Sequence of chain 1.C:
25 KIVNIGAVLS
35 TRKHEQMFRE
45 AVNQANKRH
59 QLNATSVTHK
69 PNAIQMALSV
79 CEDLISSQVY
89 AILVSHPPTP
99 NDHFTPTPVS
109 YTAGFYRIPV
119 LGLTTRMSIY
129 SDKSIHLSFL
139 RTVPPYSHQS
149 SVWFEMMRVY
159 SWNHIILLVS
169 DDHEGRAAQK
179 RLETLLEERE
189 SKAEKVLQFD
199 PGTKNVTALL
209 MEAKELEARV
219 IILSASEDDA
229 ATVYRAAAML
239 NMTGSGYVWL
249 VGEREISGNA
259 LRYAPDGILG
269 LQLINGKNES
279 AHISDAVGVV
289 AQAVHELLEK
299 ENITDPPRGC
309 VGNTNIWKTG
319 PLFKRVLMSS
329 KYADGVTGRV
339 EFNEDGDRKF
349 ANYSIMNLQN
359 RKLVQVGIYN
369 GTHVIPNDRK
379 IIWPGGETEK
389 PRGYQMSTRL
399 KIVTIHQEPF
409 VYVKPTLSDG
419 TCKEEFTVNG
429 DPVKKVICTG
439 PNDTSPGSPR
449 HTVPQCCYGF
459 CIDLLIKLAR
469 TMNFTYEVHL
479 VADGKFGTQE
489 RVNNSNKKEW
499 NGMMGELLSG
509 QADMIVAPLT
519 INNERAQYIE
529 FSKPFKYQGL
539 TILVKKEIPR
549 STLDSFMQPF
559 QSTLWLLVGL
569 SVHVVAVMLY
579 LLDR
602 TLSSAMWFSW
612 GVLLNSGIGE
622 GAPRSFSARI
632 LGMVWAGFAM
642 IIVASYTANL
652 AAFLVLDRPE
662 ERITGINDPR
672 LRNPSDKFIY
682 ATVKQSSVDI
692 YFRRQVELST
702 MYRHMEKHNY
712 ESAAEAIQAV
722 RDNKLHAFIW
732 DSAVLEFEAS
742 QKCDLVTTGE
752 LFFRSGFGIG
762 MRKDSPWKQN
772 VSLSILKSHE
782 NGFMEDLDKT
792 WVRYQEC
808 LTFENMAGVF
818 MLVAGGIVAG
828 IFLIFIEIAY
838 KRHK

This protein binds this small molecule.
Small molecule (SMILES): CC(=O)N[C@@H]1[C@@H](O)[C@H](O)[C@@H](CO)O[C@H]1O

Binding-site contacts:
Ligand atom C8 contacts residue LEU238 of chain 1.C at 4.2 Å (hydrophobic).
Ligand atom N2 contacts residue ASN239 of chain 1.C at 2.9 Å (h-bond).
Ligand atom N2 contacts residue MET237 of chain 1.C at 4.5 Å.
Ligand atom C1 contacts residue ASN239 of chain 1.C at 1.4 Å.
Ligand atom C8 contacts residue ASN239 of chain 1.C at 4.3 Å.
Ligand atom C4 contacts residue ASN239 of chain 1.C at 4.2 Å.
Ligand atom C5 contacts residue ASN239 of chain 1.C at 3.7 Å.
Ligand atom C7 contacts residue ASN239 of chain 1.C at 3.1 Å.
Ligand atom C3 contacts residue ASN239 of chain 1.C at 3.8 Å.
Ligand atom C2 contacts residue ASN239 of chain 1.C at 2.5 Å.
Ligand atom C8 contacts residue MET237 of chain 1.C at 4.2 Å (hydrophobic).
Ligand atom O5 contacts residue ASN239 of chain 1.C at 2.4 Å (h-bond).
Ligand atom O7 contacts residue ASN239 of chain 1.C at 3.0 Å (h-bond).